Sequence of chain 1.C:
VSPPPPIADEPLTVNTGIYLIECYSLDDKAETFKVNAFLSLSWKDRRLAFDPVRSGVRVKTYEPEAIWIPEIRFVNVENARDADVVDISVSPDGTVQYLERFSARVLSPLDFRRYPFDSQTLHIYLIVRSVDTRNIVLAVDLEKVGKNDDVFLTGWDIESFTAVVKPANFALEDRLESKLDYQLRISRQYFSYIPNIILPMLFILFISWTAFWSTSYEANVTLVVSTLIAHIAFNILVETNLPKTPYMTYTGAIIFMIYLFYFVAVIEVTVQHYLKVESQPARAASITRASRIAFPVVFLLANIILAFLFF

The protein below binds the small molecule below.
Small molecule (SMILES): O=C(O)CBr

Binding-site contacts:
Ligand atom BR2 contacts residue ILE24 of chain 1.C at 3.6 Å.
Ligand atom C2 contacts residue VAL78 of chain 1.D at 4.0 Å (hydrophobic).
Ligand atom O1 contacts residue ARG76 of chain 1.D at 3.1 Å (salt-bridge).
Ligand atom C1 contacts residue ARG76 of chain 1.D at 3.8 Å.
Ligand atom O2 contacts residue PHE41 of chain 1.C at 4.1 Å.
Ligand atom C1 contacts residue PHE41 of chain 1.C at 3.6 Å (hydrophobic).
Ligand atom C2 contacts residue ILE130 of chain 1.D at 3.6 Å (hydrophobic).
Ligand atom BR2 contacts residue GLU180 of chain 1.D at 4.4 Å.
Ligand atom C2 contacts residue ILE24 of chain 1.C at 4.3 Å (hydrophobic).
Ligand atom C2 contacts residue ARG104 of chain 1.C at 3.4 Å.
Ligand atom O2 contacts residue ARG76 of chain 1.D at 3.3 Å (salt-bridge).
Ligand atom BR2 contacts residue PHE41 of chain 1.C at 4.2 Å.
Ligand atom O1 contacts residue ILE24 of chain 1.C at 4.2 Å.
Ligand atom O1 contacts residue PHE41 of chain 1.C at 3.1 Å.
Ligand atom O2 contacts residue ILE130 of chain 1.D at 2.9 Å.
Ligand atom O1 contacts residue ARG104 of chain 1.C at 3.1 Å.
Ligand atom C1 contacts residue ARG104 of chain 1.C at 3.4 Å.
Ligand atom O2 contacts residue ARG104 of chain 1.C at 4.3 Å.
Ligand atom O1 contacts residue ILE130 of chain 1.D at 4.5 Å.
Ligand atom BR2 contacts residue LEU175 of chain 1.D at 3.6 Å.
Ligand atom C1 contacts residue ILE130 of chain 1.D at 3.5 Å (hydrophobic).

Sequence of chain 1.D:
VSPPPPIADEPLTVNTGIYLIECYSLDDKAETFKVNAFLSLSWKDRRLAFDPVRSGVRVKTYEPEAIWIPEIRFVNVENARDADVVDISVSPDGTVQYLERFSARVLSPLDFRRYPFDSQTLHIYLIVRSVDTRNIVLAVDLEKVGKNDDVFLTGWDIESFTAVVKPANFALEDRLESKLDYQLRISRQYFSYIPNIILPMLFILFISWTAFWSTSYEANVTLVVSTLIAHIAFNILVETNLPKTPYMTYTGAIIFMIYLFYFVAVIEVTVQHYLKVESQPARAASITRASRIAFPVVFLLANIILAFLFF